Binding-site contacts:
Ligand atom C4 contacts residue ASN354 of chain 1.F at 4.2 Å.
Ligand atom C1 contacts residue ASN354 of chain 1.F at 1.4 Å.
Ligand atom C8 contacts residue ASN354 of chain 1.F at 3.9 Å.
Ligand atom C6 contacts residue ASN354 of chain 1.F at 4.3 Å.
Ligand atom C2 contacts residue ASN354 of chain 1.F at 2.8 Å.
Ligand atom O5 contacts residue ASN354 of chain 1.F at 2.4 Å (h-bond).
Ligand atom C7 contacts residue ASN354 of chain 1.F at 3.3 Å.
Ligand atom C5 contacts residue ASN354 of chain 1.F at 3.5 Å.
Ligand atom O7 contacts residue ASN354 of chain 1.F at 3.7 Å.
Ligand atom N2 contacts residue ASN354 of chain 1.F at 3.1 Å (h-bond).
Ligand atom C3 contacts residue ASN354 of chain 1.F at 3.8 Å.

This protein binds this small molecule.
Small molecule (SMILES): CC(=O)N[C@@H]1[C@@H](O)[C@H](O)[C@@H](CO)O[C@H]1O

Sequence of chain 1.F:
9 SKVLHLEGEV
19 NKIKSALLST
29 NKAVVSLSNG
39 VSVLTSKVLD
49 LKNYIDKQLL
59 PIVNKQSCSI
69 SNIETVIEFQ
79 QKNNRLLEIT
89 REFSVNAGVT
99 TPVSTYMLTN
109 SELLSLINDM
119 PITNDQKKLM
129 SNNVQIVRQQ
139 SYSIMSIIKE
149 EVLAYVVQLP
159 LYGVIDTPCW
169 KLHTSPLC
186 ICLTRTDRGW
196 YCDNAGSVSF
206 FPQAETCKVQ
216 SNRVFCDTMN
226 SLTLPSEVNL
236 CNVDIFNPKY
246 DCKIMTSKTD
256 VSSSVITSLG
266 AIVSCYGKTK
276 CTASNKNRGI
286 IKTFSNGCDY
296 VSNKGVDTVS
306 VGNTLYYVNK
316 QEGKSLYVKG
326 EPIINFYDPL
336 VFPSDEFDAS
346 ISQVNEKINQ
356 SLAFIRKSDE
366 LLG